Sequence of chain 1.A:
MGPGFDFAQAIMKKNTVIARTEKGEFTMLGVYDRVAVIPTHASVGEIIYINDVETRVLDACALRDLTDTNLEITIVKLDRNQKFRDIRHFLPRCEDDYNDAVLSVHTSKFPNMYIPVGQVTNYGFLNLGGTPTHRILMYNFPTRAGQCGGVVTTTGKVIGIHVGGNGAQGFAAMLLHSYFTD

Binding-site contacts:
Ligand atom C8 contacts residue PHE7 of chain 1.A at 4.5 Å (hydrophobic).
Ligand atom C1 contacts residue PHE7 of chain 1.A at 3.7 Å (hydrophobic).
Ligand atom C1 contacts residue GLY156 of chain 1.A at 4.3 Å.
Ligand atom C8 contacts residue ARG85 of chain 1.A at 4.4 Å.
Ligand atom O contacts residue PHE7 of chain 1.A at 3.4 Å.
Ligand atom C9 contacts residue PHE7 of chain 1.A at 3.8 Å (hydrophobic).
Ligand atom C10 contacts residue ALA10 of chain 1.A at 3.6 Å (hydrophobic).
Ligand atom C2 contacts residue ASP6 of chain 1.A at 4.4 Å.
Ligand atom C2 contacts residue PHE7 of chain 1.A at 3.8 Å (hydrophobic).
Ligand atom C3 contacts residue PHE7 of chain 1.A at 3.9 Å (hydrophobic).
Ligand atom C9 contacts residue ARG85 of chain 1.A at 3.9 Å.
Ligand atom O contacts residue ALA10 of chain 1.A at 3.8 Å.
Ligand atom C10 contacts residue ASP6 of chain 1.A at 3.9 Å.
Ligand atom C contacts residue THR155 of chain 1.A at 3.9 Å.
Ligand atom C9 contacts residue ALA10 of chain 1.A at 3.6 Å (hydrophobic).
Ligand atom O1 contacts residue ARG85 of chain 1.A at 3.4 Å (salt-bridge).
Ligand atom C8 contacts residue ALA10 of chain 1.A at 4.0 Å (hydrophobic).
Ligand atom C3 contacts residue ASP6 of chain 1.A at 4.0 Å.
Ligand atom O1 contacts residue ALA10 of chain 1.A at 4.4 Å.
Ligand atom N contacts residue ALA10 of chain 1.A at 4.3 Å.
Ligand atom C5 contacts residue PHE7 of chain 1.A at 3.8 Å (hydrophobic).
Ligand atom C4 contacts residue PHE7 of chain 1.A at 3.6 Å (hydrophobic).
Ligand atom N contacts residue ASP6 of chain 1.A at 4.2 Å.
Ligand atom C contacts residue GLY156 of chain 1.A at 3.7 Å.
Ligand atom C4 contacts residue GLY156 of chain 1.A at 4.4 Å.
Ligand atom C6 contacts residue PHE7 of chain 1.A at 3.9 Å (hydrophobic).
Ligand atom O1 contacts residue PHE90 of chain 1.A at 4.3 Å.
Ligand atom C contacts residue PHE7 of chain 1.A at 4.3 Å (hydrophobic).
Ligand atom C9 contacts residue PHE90 of chain 1.A at 4.2 Å (hydrophobic).
Ligand atom C9 contacts residue ILE11 of chain 1.A at 3.4 Å (hydrophobic).

This small molecule binds to this protein.
Small molecule (SMILES): COC(=O)[C@@]1(c2ccc(C)cc2)CCNC1